The protein below binds the small molecule below.
Small molecule (SMILES): O=C(N[C@@H](C(=O)Nc1cncc2ccccc12)c1cccc(Cl)c1)[C@@H]1CC[C@H](C(=O)N2CCCC2)O1

Binding-site contacts:
Ligand atom C22 contacts residue PHE140 of chain 1.A at 3.6 Å (hydrophobic).
Ligand atom C13 contacts residue MET49 of chain 1.A at 3.7 Å (hydrophobic).
Ligand atom C15 contacts residue CYS44 of chain 1.A at 3.4 Å (hydrophobic).
Ligand atom C14 contacts residue THR25 of chain 1.A at 3.0 Å.
Ligand atom C2 contacts residue MET49 of chain 1.A at 3.7 Å (hydrophobic).
Ligand atom C14 contacts residue CYS44 of chain 1.A at 3.0 Å (hydrophobic).
Ligand atom C21 contacts residue GLU166 of chain 1.A at 3.7 Å.
Ligand atom CL contacts residue ASP187 of chain 1.A at 3.5 Å.
Ligand atom C20 contacts residue LEU141 of chain 1.A at 3.7 Å (hydrophobic).
Ligand atom C20 contacts residue GLU166 of chain 1.A at 3.5 Å.
Ligand atom C10 contacts residue MET49 of chain 1.A at 3.8 Å (hydrophobic).
Ligand atom C15 contacts residue SER46 of chain 1.A at 3.7 Å.
Ligand atom C19 contacts residue HIS163 of chain 1.A at 3.1 Å.
Ligand atom O3 contacts residue GLU166 of chain 1.A at 3.2 Å (salt-bridge).
Ligand atom N3 contacts residue HIS163 of chain 1.A at 2.7 Å (h-bond).
Ligand atom O3 contacts residue MET165 of chain 1.A at 3.6 Å.
Ligand atom C13 contacts residue HIS41 of chain 1.A at 3.6 Å.
Ligand atom N3 contacts residue SER144 of chain 1.A at 3.5 Å (h-bond).
Ligand atom C3 contacts residue GLN189 of chain 1.A at 3.4 Å.
Ligand atom C12 contacts residue MET49 of chain 1.A at 3.7 Å (hydrophobic).
Ligand atom C22 contacts residue GLU166 of chain 1.A at 3.4 Å.
Ligand atom C22 contacts residue ASN142 of chain 1.A at 3.8 Å.
Ligand atom C2 contacts residue DMS1 of chain 1.E at 3.7 Å.
Ligand atom C15 contacts residue THR45 of chain 1.A at 3.7 Å.
Ligand atom C22 contacts residue LEU141 of chain 1.A at 3.7 Å (hydrophobic).
Ligand atom CL contacts residue HIS41 of chain 1.A at 3.3 Å.
Ligand atom O2 contacts residue MET49 of chain 1.A at 3.6 Å.
Ligand atom C16 contacts residue SER46 of chain 1.A at 3.7 Å.
Ligand atom C15 contacts residue THR25 of chain 1.A at 3.5 Å.
Ligand atom C5 contacts residue HIS164 of chain 1.A at 3.5 Å.
Ligand atom N3 contacts residue PHE140 of chain 1.A at 3.7 Å.
Ligand atom O1 contacts residue ASN142 of chain 1.A at 3.6 Å (h-bond).
Ligand atom C5 contacts residue MET165 of chain 1.A at 3.7 Å (hydrophobic).
Ligand atom C3 contacts residue MET49 of chain 1.A at 3.8 Å (hydrophobic).
Ligand atom N2 contacts residue CYS145 of chain 1.A at 3.7 Å.
Ligand atom C21 contacts residue LEU141 of chain 1.A at 3.6 Å (hydrophobic).
Ligand atom C2 contacts residue GLN189 of chain 1.A at 3.5 Å.
Ligand atom C1 contacts residue MET49 of chain 1.A at 3.8 Å (hydrophobic).
Ligand atom C20 contacts residue PHE140 of chain 1.A at 3.5 Å (hydrophobic).
Ligand atom C contacts residue MET165 of chain 1.A at 3.8 Å (hydrophobic).

Sequence of chain 1.A:
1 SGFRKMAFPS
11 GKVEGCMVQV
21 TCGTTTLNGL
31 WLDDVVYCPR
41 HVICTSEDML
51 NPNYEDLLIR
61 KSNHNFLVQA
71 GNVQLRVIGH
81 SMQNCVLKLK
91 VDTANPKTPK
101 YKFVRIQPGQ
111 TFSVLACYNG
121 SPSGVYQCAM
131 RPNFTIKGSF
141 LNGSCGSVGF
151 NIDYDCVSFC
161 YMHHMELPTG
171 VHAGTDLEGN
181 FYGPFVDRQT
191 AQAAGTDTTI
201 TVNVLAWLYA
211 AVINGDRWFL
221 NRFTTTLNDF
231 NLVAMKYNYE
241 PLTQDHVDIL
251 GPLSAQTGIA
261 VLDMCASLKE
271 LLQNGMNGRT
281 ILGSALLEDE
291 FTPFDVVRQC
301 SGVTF

Sequence of chain 1.B:
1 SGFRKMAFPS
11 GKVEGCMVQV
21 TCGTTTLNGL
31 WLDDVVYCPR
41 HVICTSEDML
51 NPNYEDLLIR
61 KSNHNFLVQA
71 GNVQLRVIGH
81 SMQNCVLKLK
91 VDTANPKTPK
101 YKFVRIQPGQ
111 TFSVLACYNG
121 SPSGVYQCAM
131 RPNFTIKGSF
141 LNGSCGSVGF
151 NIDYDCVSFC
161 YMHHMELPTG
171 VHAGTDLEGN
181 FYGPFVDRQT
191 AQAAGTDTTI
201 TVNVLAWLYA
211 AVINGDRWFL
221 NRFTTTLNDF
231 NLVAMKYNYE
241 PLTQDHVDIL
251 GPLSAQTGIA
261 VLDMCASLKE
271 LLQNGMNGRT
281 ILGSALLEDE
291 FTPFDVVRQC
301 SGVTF